Sequence of chain 1.A:
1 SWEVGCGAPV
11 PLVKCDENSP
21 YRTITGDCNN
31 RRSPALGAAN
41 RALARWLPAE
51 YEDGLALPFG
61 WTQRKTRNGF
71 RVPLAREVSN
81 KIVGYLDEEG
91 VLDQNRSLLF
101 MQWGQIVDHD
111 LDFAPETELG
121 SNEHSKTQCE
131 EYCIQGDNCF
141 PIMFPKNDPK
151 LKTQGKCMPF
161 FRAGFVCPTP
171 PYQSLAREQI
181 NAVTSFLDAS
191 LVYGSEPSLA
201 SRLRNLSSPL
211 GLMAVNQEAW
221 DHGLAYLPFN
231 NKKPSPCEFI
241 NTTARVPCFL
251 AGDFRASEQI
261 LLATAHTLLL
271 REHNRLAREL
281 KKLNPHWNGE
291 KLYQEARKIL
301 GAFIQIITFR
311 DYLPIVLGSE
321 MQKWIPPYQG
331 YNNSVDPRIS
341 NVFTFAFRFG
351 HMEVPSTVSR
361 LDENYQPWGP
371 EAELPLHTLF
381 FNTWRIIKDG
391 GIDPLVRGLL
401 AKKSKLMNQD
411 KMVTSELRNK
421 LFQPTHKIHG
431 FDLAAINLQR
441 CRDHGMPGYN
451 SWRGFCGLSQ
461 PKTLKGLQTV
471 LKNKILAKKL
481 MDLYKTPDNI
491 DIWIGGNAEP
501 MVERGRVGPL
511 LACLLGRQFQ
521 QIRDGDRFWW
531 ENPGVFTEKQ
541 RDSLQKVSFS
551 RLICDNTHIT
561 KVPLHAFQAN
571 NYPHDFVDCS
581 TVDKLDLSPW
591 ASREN

This small molecule binds to this protein.
Small molecule (SMILES): CC(=O)N[C@@H]1[C@@H](O)[C@H](O)[C@@H](CO)O[C@H]1O

Binding-site contacts:
Ligand atom C5 contacts residue ASN332 of chain 1.A at 3.8 Å.
Ligand atom N2 contacts residue ASN332 of chain 1.A at 2.9 Å (h-bond).
Ligand atom C2 contacts residue ASN332 of chain 1.A at 2.4 Å.
Ligand atom C3 contacts residue ASN332 of chain 1.A at 3.8 Å.
Ligand atom O5 contacts residue ASN332 of chain 1.A at 2.4 Å (h-bond).
Ligand atom C5 contacts residue SER334 of chain 1.A at 4.2 Å.
Ligand atom O5 contacts residue SER334 of chain 1.A at 3.8 Å.
Ligand atom C1 contacts residue SER334 of chain 1.A at 4.1 Å.
Ligand atom C7 contacts residue ASN332 of chain 1.A at 3.2 Å.
Ligand atom O7 contacts residue ASN332 of chain 1.A at 3.1 Å (h-bond).
Ligand atom C1 contacts residue ASN332 of chain 1.A at 1.5 Å.
Ligand atom C4 contacts residue ASN332 of chain 1.A at 4.2 Å.
Ligand atom C8 contacts residue ASN332 of chain 1.A at 4.3 Å.
Ligand atom O6 contacts residue VAL335 of chain 1.A at 4.2 Å.
Ligand atom O5 contacts residue VAL335 of chain 1.A at 4.0 Å.